The small molecule below binds the protein below.
Small molecule (SMILES): Nc1ncnc2c1ncn2[C@@H]1O[C@H](CO[P](=O)(O)O[P](=O)(O)NP(=O)(O)O)[C@@H](O)[C@H]1O

Binding-site contacts:
Ligand atom O1A contacts residue SER177 of chain 1.A at 2.6 Å (h-bond).
Ligand atom O3A contacts residue GLY174 of chain 1.A at 2.6 Å (h-bond).
Ligand atom N9 contacts residue GLN432 of chain 1.A at 3.0 Å (h-bond).
Ligand atom O1B contacts residue GLN172 of chain 1.A at 3.1 Å (h-bond).
Ligand atom PB contacts residue MG1 of chain 1.I at 3.0 Å.
Ligand atom O2G contacts residue MG1 of chain 1.I at 1.8 Å.
Ligand atom N1 contacts residue ARG362 of chain 1.A at 3.3 Å.
Ligand atom O1B contacts residue THR173 of chain 1.A at 2.5 Å (h-bond).
Ligand atom O1G contacts residue GLN172 of chain 1.A at 2.7 Å (h-bond).
Ligand atom PB contacts residue LYS175 of chain 1.A at 3.4 Å.
Ligand atom O4' contacts residue PHE357 of chain 1.A at 3.3 Å.
Ligand atom PG contacts residue GLN172 of chain 1.A at 3.5 Å.
Ligand atom O3A contacts residue LYS175 of chain 1.A at 3.1 Å (salt-bridge).
Ligand atom O2B contacts residue LYS175 of chain 1.A at 3.1 Å (salt-bridge).
Ligand atom O2B contacts residue MG1 of chain 1.I at 2.3 Å.
Ligand atom O1B contacts residue LYS175 of chain 1.A at 3.3 Å.
Ligand atom PA contacts residue GLY174 of chain 1.A at 3.4 Å.
Ligand atom PA contacts residue SER177 of chain 1.A at 3.5 Å.
Ligand atom O2B contacts residue THR176 of chain 1.A at 2.9 Å (h-bond).
Ligand atom PB contacts residue GLY174 of chain 1.A at 3.5 Å.
Ligand atom N6 contacts residue GLN430 of chain 1.A at 2.9 Å (h-bond).
Ligand atom N1 contacts residue GLN430 of chain 1.A at 3.4 Å (h-bond).
Ligand atom O2' contacts residue GLN432 of chain 1.A at 2.7 Å (h-bond).
Ligand atom N6 contacts residue PRO363 of chain 1.A at 3.5 Å (h-bond).
Ligand atom C5 contacts residue GLN432 of chain 1.A at 3.3 Å.
Ligand atom N3B contacts residue GLN172 of chain 1.A at 3.3 Å.
Ligand atom O1G contacts residue ARG171 of chain 1.A at 3.3 Å.
Ligand atom N3B contacts residue MG1 of chain 1.I at 2.8 Å.
Ligand atom PG contacts residue MG1 of chain 1.I at 2.9 Å.
Ligand atom O1B contacts residue GLY174 of chain 1.A at 3.1 Å (h-bond).
Ligand atom C8 contacts residue SER177 of chain 1.A at 2.8 Å.
Ligand atom O5' contacts residue GLY174 of chain 1.A at 3.1 Å.
Ligand atom C4 contacts residue GLN432 of chain 1.A at 3.0 Å.
Ligand atom N7 contacts residue SER177 of chain 1.A at 3.4 Å.
Ligand atom C8 contacts residue GLN432 of chain 1.A at 3.1 Å.
Ligand atom O5' contacts residue SER177 of chain 1.A at 3.3 Å (h-bond).
Ligand atom N3 contacts residue GLN432 of chain 1.A at 3.5 Å (h-bond).
Ligand atom C2' contacts residue GLN432 of chain 1.A at 3.1 Å.
Ligand atom C2 contacts residue ARG362 of chain 1.A at 3.4 Å.
Ligand atom N7 contacts residue GLN432 of chain 1.A at 3.4 Å.

Sequence of chain 1.D:
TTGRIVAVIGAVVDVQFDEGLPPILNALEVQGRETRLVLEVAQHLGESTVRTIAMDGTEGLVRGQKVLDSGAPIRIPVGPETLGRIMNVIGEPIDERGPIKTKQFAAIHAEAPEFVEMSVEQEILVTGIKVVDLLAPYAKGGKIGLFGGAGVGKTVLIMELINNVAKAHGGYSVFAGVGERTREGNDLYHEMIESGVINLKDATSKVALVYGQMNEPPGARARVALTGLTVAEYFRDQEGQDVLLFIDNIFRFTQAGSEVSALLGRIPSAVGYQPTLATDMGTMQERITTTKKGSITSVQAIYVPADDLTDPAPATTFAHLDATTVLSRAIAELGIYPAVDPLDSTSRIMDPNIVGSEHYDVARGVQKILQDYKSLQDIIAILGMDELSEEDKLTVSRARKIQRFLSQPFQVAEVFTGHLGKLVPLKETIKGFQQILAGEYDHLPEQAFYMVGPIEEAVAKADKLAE

Sequence of chain 1.A:
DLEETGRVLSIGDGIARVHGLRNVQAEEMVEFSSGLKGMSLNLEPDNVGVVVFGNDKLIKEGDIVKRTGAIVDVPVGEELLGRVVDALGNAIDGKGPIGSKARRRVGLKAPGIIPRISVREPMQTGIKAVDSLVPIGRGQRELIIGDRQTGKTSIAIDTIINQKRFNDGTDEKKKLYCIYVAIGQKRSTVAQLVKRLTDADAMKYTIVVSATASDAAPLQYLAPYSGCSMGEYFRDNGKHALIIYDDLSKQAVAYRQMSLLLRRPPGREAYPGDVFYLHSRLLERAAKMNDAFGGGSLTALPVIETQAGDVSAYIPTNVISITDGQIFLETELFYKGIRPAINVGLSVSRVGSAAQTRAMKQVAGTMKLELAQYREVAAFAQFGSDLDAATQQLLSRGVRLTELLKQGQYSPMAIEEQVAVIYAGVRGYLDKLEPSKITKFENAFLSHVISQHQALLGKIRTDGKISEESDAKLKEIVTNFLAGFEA